Binding-site contacts:
Ligand atom C7 contacts residue SER554 of chain 1.A at 4.1 Å.
Ligand atom C8 contacts residue SER429 of chain 1.A at 3.2 Å.
Ligand atom N2 contacts residue ASN555 of chain 1.A at 2.9 Å (h-bond).
Ligand atom C3 contacts residue SER429 of chain 1.A at 4.0 Å.
Ligand atom O7 contacts residue ASN555 of chain 1.A at 3.5 Å (h-bond).
Ligand atom O6 contacts residue SER429 of chain 1.A at 3.3 Å (h-bond).
Ligand atom O3 contacts residue SER429 of chain 1.A at 3.0 Å (h-bond).
Ligand atom C3 contacts residue ASN555 of chain 1.A at 3.8 Å.
Ligand atom C8 contacts residue HIS426 of chain 1.A at 3.4 Å.
Ligand atom C7 contacts residue ASN555 of chain 1.A at 3.4 Å.
Ligand atom C8 contacts residue ASN555 of chain 1.A at 4.5 Å.
Ligand atom N2 contacts residue SER554 of chain 1.A at 4.2 Å.
Ligand atom N2 contacts residue SER429 of chain 1.A at 3.4 Å (h-bond).
Ligand atom C8 contacts residue SER554 of chain 1.A at 3.8 Å.
Ligand atom C5 contacts residue ASN555 of chain 1.A at 3.6 Å.
Ligand atom C2 contacts residue SER429 of chain 1.A at 4.1 Å.
Ligand atom C2 contacts residue ASN555 of chain 1.A at 2.4 Å.
Ligand atom O5 contacts residue ASN555 of chain 1.A at 2.4 Å (h-bond).
Ligand atom C8 contacts residue ASP552 of chain 1.A at 4.2 Å.
Ligand atom O7 contacts residue SER429 of chain 1.A at 3.6 Å.
Ligand atom C1 contacts residue ASN555 of chain 1.A at 1.4 Å.
Ligand atom C4 contacts residue ASN555 of chain 1.A at 4.2 Å.
Ligand atom C7 contacts residue SER429 of chain 1.A at 3.1 Å.

Sequence of chain 1.A:
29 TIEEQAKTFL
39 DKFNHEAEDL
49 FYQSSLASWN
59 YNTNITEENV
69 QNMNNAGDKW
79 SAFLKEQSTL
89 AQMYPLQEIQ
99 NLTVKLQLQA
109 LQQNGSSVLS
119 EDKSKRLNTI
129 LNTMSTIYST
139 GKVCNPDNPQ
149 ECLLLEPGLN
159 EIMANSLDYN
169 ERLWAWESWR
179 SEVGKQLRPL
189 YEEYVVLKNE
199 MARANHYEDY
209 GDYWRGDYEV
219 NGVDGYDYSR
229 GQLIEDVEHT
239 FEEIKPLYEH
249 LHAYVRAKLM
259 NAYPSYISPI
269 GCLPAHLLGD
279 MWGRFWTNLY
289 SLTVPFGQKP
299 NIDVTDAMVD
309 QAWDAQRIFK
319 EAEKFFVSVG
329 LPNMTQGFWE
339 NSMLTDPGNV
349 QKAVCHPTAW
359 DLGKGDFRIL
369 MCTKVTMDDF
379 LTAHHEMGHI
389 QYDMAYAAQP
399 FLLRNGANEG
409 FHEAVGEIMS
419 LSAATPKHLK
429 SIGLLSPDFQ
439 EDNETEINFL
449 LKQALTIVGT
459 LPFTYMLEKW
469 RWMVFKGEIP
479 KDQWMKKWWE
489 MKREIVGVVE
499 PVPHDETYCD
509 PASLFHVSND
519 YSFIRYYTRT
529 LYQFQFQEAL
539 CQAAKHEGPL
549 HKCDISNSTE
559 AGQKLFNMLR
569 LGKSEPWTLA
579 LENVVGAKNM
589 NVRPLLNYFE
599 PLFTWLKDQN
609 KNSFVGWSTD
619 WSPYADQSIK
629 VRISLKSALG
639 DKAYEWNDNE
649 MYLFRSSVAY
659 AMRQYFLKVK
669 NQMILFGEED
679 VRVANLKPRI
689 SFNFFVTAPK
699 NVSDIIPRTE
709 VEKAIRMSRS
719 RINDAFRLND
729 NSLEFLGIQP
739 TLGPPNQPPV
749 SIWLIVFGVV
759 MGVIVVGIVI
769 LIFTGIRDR

The small molecule below binds the protein below.
Small molecule (SMILES): CC(=O)N[C@H]1[C@H](O[C@H]2[C@H](O)[C@@H](NC(C)=O)CO[C@@H]2CO)O[C@H](CO)[C@@H](O)[C@@H]1O